Binding-site contacts:
Ligand atom C1 contacts residue GLY211 of chain 1.F at 3.7 Å.
Ligand atom O1 contacts residue ASP212 of chain 1.F at 2.8 Å (salt-bridge).
Ligand atom C2 contacts residue MG1 of chain 1.GA at 3.2 Å.
Ligand atom O4 contacts residue MET207 of chain 1.F at 4.4 Å.
Ligand atom O3 contacts residue THR244 of chain 1.F at 2.6 Å (h-bond).
Ligand atom O3 contacts residue ASP212 of chain 1.F at 3.8 Å.
Ligand atom C2 contacts residue GLU188 of chain 1.F at 3.9 Å.
Ligand atom O4 contacts residue LYS186 of chain 1.F at 4.0 Å.
Ligand atom O3 contacts residue ALA209 of chain 1.F at 3.4 Å.
Ligand atom O1 contacts residue GLY211 of chain 1.F at 3.9 Å.
Ligand atom O4 contacts residue ALA209 of chain 1.F at 4.5 Å.
Ligand atom O4 contacts residue MG1 of chain 1.GA at 4.3 Å.
Ligand atom O2 contacts residue ASP212 of chain 1.F at 4.0 Å.
Ligand atom O4 contacts residue ARG87 of chain 1.F at 3.9 Å.
Ligand atom O4 contacts residue MET276 of chain 1.F at 4.3 Å.
Ligand atom O3 contacts residue MG1 of chain 1.GA at 4.4 Å.
Ligand atom O2 contacts residue MG1 of chain 1.GA at 2.2 Å.
Ligand atom C2 contacts residue THR244 of chain 1.F at 3.9 Å.
Ligand atom C1 contacts residue ALA209 of chain 1.F at 3.6 Å (hydrophobic).
Ligand atom O2 contacts residue GLU188 of chain 1.F at 3.2 Å (salt-bridge).
Ligand atom C1 contacts residue THR244 of chain 1.F at 3.5 Å.
Ligand atom O1 contacts residue MG1 of chain 1.GA at 2.4 Å.
Ligand atom O2 contacts residue LYS186 of chain 1.F at 2.9 Å (salt-bridge).
Ligand atom C1 contacts residue ASP212 of chain 1.F at 3.8 Å.
Ligand atom O1 contacts residue GLU188 of chain 1.F at 2.7 Å (salt-bridge).
Ligand atom C1 contacts residue GLU188 of chain 1.F at 3.6 Å.
Ligand atom O3 contacts residue ARG210 of chain 1.F at 3.6 Å (salt-bridge).
Ligand atom C2 contacts residue ALA209 of chain 1.F at 4.0 Å (hydrophobic).
Ligand atom C1 contacts residue MG1 of chain 1.GA at 3.2 Å.
Ligand atom O3 contacts residue GLY211 of chain 1.F at 2.8 Å (h-bond).
Ligand atom C1 contacts residue ARG210 of chain 1.F at 4.4 Å.
Ligand atom O4 contacts residue THR244 of chain 1.F at 3.4 Å (h-bond).
Ligand atom C2 contacts residue LYS186 of chain 1.F at 3.8 Å.
Ligand atom O1 contacts residue ALA209 of chain 1.F at 3.7 Å.
Ligand atom O2 contacts residue ALA209 of chain 1.F at 4.4 Å.

Sequence of chain 1.F:
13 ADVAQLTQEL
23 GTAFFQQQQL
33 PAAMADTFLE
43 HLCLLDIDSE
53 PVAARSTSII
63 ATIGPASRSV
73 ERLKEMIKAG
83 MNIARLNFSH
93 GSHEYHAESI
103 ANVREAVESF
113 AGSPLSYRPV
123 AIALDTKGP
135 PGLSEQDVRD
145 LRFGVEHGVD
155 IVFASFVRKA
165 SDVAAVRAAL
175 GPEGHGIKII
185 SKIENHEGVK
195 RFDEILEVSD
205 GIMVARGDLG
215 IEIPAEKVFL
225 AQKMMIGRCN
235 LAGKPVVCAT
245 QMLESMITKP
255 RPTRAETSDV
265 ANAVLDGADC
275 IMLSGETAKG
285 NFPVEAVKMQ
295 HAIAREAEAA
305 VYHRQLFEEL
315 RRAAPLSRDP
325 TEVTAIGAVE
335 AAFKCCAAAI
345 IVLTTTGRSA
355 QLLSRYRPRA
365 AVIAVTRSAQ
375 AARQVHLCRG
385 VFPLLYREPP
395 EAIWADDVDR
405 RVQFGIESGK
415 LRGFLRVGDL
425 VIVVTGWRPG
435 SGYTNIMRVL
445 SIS

A protein and the small-molecule ligand that binds it are described below.
Small molecule (SMILES): O=C([O-])C(=O)[O-]